The small molecule below binds the protein below.
Small molecule (SMILES): C[C@@H]1O[C@H](O)[C@@H](O)[C@H](O)[C@@H]1O

Binding-site contacts:
Ligand atom C2 contacts residue SER13 of chain 1.B at 2.4 Å.
Ligand atom O2 contacts residue GLY11 of chain 1.B at 3.7 Å.
Ligand atom C6 contacts residue SER13 of chain 1.B at 2.8 Å.
Ligand atom O4 contacts residue GLY11 of chain 1.B at 4.1 Å.
Ligand atom O5 contacts residue ARG131 of chain 1.A at 3.0 Å (salt-bridge).
Ligand atom C1 contacts residue ARG131 of chain 1.A at 2.9 Å.
Ligand atom O2 contacts residue GLY12 of chain 1.B at 3.7 Å.
Ligand atom C4 contacts residue SER13 of chain 1.B at 3.9 Å.
Ligand atom C3 contacts residue ARG131 of chain 1.A at 4.5 Å.
Ligand atom C2 contacts residue GLY11 of chain 1.B at 3.8 Å.
Ligand atom O4 contacts residue SER13 of chain 1.B at 4.4 Å.
Ligand atom C2 contacts residue GLY12 of chain 1.B at 4.1 Å.
Ligand atom O2 contacts residue ARG131 of chain 1.A at 4.3 Å.
Ligand atom C5 contacts residue ARG131 of chain 1.A at 4.5 Å.
Ligand atom C2 contacts residue ARG131 of chain 1.A at 4.1 Å.
Ligand atom C1 contacts residue SER13 of chain 1.B at 1.4 Å.
Ligand atom C3 contacts residue GLY11 of chain 1.B at 4.3 Å.
Ligand atom C3 contacts residue SER13 of chain 1.B at 3.6 Å.
Ligand atom O3 contacts residue GLY11 of chain 1.B at 3.7 Å.
Ligand atom O5 contacts residue SER13 of chain 1.B at 2.3 Å (h-bond).
Ligand atom C5 contacts residue SER13 of chain 1.B at 3.0 Å.
Ligand atom O2 contacts residue LEU26 of chain 1.B at 3.9 Å.
Ligand atom O2 contacts residue SER13 of chain 1.B at 2.9 Å (h-bond).
Ligand atom O3 contacts residue LEU26 of chain 1.B at 3.0 Å.
Ligand atom O2 contacts residue PHE24 of chain 1.B at 3.3 Å (h-bond).
Ligand atom C3 contacts residue LEU26 of chain 1.B at 4.2 Å (hydrophobic).

Sequence of chain 1.A:
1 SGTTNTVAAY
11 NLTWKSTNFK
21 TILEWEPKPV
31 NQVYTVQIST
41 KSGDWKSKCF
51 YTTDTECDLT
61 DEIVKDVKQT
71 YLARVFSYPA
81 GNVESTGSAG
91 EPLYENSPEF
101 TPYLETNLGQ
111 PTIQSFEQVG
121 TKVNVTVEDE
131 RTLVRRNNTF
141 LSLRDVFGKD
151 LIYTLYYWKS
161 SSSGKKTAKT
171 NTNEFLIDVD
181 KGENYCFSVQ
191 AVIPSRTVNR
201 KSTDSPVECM

Sequence of chain 1.B:
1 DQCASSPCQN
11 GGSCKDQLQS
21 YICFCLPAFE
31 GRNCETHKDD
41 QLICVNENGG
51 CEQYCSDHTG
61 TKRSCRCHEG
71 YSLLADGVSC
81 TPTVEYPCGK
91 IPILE